The protein below binds the small molecule below.
Small molecule (SMILES): COC(=O)CC(=O)NCCCNCc1ccc(-c2ccccc2)c(Cl)c1

Binding-site contacts:
Ligand atom C18 contacts residue ILE92 of chain 1.B at 3.6 Å (hydrophobic).
Ligand atom N1 contacts residue GLN63 of chain 1.B at 4.1 Å.
Ligand atom C17 contacts residue THR131 of chain 1.B at 3.2 Å.
Ligand atom C11 contacts residue ASP126 of chain 1.B at 4.3 Å.
Ligand atom C7 contacts residue TYR62 of chain 1.B at 3.2 Å (hydrophobic).
Ligand atom CL contacts residue VAL90 of chain 1.B at 4.1 Å.
Ligand atom C16 contacts residue THR131 of chain 1.B at 3.2 Å.
Ligand atom C17 contacts residue ALA133 of chain 1.B at 3.9 Å (hydrophobic).
Ligand atom C9 contacts residue GLN59 of chain 1.B at 1.6 Å.
Ligand atom C16 contacts residue LYS125 of chain 1.B at 4.2 Å.
Ligand atom C8 contacts residue GLN59 of chain 1.B at 2.3 Å.
Ligand atom C15 contacts residue ALA133 of chain 1.B at 4.2 Å (hydrophobic).
Ligand atom CL contacts residue LEU64 of chain 1.B at 3.8 Å.
Ligand atom C14 contacts residue ASP126 of chain 1.B at 4.0 Å.
Ligand atom C11 contacts residue GLN59 of chain 1.B at 2.8 Å.
Ligand atom C12 contacts residue GLN59 of chain 1.B at 3.2 Å.
Ligand atom C13 contacts residue TYR62 of chain 1.B at 3.3 Å (hydrophobic).
Ligand atom C19 contacts residue ILE92 of chain 1.B at 3.9 Å (hydrophobic).
Ligand atom C17 contacts residue ILE92 of chain 1.B at 4.0 Å (hydrophobic).
Ligand atom C15 contacts residue VAL124 of chain 1.B at 4.3 Å (hydrophobic).
Ligand atom C7 contacts residue ASP60 of chain 1.B at 4.3 Å.
Ligand atom C10 contacts residue ASP126 of chain 1.B at 3.3 Å.
Ligand atom C15 contacts residue ASP126 of chain 1.B at 3.8 Å.
Ligand atom C14 contacts residue GLN59 of chain 1.B at 3.8 Å.
Ligand atom C16 contacts residue ASP126 of chain 1.B at 3.7 Å.
Ligand atom N1 contacts residue TYR62 of chain 1.B at 2.9 Å (h-bond).
Ligand atom C10 contacts residue GLN59 of chain 1.B at 2.0 Å.
Ligand atom C8 contacts residue TYR62 of chain 1.B at 3.7 Å (hydrophobic).
Ligand atom C15 contacts residue LYS125 of chain 1.B at 4.2 Å.
Ligand atom C13 contacts residue GLN59 of chain 1.B at 3.0 Å.
Ligand atom C7 contacts residue GLN59 of chain 1.B at 3.2 Å.
Ligand atom CL contacts residue TYR62 of chain 1.B at 4.3 Å.
Ligand atom C15 contacts residue GLN59 of chain 1.B at 3.9 Å.
Ligand atom C18 contacts residue THR131 of chain 1.B at 4.2 Å.
Ligand atom C18 contacts residue ASP126 of chain 1.B at 4.1 Å.
Ligand atom C16 contacts residue ALA133 of chain 1.B at 3.4 Å (hydrophobic).
Ligand atom C19 contacts residue ASP126 of chain 1.B at 4.0 Å.
Ligand atom C17 contacts residue ASP126 of chain 1.B at 4.2 Å.
Ligand atom C9 contacts residue ASP126 of chain 1.B at 3.9 Å.
Ligand atom CL contacts residue GLN59 of chain 1.B at 4.2 Å.

Sequence of chain 1.B:
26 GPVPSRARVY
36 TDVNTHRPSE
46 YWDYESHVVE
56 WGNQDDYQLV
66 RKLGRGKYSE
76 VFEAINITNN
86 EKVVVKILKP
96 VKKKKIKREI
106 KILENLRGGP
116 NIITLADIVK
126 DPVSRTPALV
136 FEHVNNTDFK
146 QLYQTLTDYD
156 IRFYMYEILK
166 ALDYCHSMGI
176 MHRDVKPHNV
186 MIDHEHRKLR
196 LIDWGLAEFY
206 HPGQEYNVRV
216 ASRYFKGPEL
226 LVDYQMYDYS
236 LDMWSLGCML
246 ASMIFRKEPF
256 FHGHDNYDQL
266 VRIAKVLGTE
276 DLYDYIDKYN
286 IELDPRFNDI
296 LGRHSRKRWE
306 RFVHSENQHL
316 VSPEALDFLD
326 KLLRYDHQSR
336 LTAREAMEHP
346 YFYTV